Sequence of chain 2.E:
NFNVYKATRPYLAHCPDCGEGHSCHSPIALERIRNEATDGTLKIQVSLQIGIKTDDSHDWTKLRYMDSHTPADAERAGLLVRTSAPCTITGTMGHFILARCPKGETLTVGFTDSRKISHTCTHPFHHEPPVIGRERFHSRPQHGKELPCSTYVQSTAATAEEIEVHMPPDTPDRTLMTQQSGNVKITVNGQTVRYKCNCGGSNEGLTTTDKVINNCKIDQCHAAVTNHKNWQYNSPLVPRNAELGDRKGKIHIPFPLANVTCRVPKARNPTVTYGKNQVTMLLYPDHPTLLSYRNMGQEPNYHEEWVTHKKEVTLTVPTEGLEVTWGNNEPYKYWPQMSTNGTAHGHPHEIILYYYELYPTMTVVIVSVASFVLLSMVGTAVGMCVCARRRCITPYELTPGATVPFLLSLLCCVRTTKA

Binding-site contacts:
Ligand atom C3 contacts residue ASN259 of chain 2.E at 3.7 Å.
Ligand atom C8 contacts residue ASN259 of chain 2.E at 4.4 Å.
Ligand atom C4 contacts residue ASN259 of chain 2.E at 4.1 Å.
Ligand atom O7 contacts residue GLU117 of chain 2.D at 4.3 Å.
Ligand atom O5 contacts residue THR116 of chain 2.D at 3.8 Å.
Ligand atom C2 contacts residue ASN259 of chain 2.E at 2.4 Å.
Ligand atom C7 contacts residue ASN259 of chain 2.E at 3.1 Å.
Ligand atom N2 contacts residue ASN259 of chain 2.E at 3.0 Å (h-bond).
Ligand atom O6 contacts residue LYS115 of chain 2.D at 3.5 Å (salt-bridge).
Ligand atom O6 contacts residue ASN259 of chain 2.E at 4.4 Å.
Ligand atom O7 contacts residue LYS181 of chain 2.D at 4.3 Å.
Ligand atom C6 contacts residue THR116 of chain 2.D at 4.5 Å.
Ligand atom C1 contacts residue ASN259 of chain 2.E at 1.4 Å.
Ligand atom O6 contacts residue THR116 of chain 2.D at 3.2 Å (h-bond).
Ligand atom O5 contacts residue ASN259 of chain 2.E at 2.3 Å (h-bond).
Ligand atom O7 contacts residue ASN259 of chain 2.E at 2.7 Å (h-bond).
Ligand atom C6 contacts residue LYS115 of chain 2.D at 4.3 Å.
Ligand atom C5 contacts residue ASN259 of chain 2.E at 3.6 Å.

Sequence of chain 2.D:
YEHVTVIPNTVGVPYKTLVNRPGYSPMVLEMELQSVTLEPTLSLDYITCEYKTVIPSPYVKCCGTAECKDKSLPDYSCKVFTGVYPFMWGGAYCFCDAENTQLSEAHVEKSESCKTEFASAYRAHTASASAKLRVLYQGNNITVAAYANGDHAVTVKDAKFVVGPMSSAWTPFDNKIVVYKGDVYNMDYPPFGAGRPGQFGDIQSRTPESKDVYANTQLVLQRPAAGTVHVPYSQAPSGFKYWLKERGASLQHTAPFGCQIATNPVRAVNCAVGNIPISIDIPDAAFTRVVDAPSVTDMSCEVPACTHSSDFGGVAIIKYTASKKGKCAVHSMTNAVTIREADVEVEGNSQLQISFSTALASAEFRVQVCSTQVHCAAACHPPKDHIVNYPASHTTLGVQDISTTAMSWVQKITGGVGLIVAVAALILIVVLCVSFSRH

This small molecule binds to this protein.
Small molecule (SMILES): CC(=O)N[C@@H]1[C@@H](O)[C@H](O)[C@@H](CO)O[C@H]1O